Binding-site contacts:
Ligand atom CD2 contacts residue THR22 of chain 1.N at 3.5 Å.
Ligand atom CA contacts residue THR21 of chain 1.N at 3.8 Å.
Ligand atom CB contacts residue THR20 of chain 1.N at 3.7 Å.
Ligand atom O contacts residue THR21 of chain 1.N at 2.9 Å (h-bond).
Ligand atom N contacts residue GLY47 of chain 1.N at 3.0 Å (h-bond).
Ligand atom CA contacts residue THR21 of chain 1.N at 3.6 Å.
Ligand atom C1 contacts residue THR1 of chain 1.N at 2.5 Å.
Ligand atom CD1 contacts residue SER118 of chain 1.H at 3.6 Å.
Ligand atom C contacts residue THR1 of chain 1.N at 1.4 Å.
Ligand atom OE1 contacts residue ARG45 of chain 1.N at 3.4 Å (salt-bridge).
Ligand atom N contacts residue THR1 of chain 1.N at 3.6 Å.
Ligand atom CH3 contacts residue HIS114 of chain 1.H at 3.4 Å.
Ligand atom OE2 contacts residue THR31 of chain 1.N at 3.6 Å.
Ligand atom CA contacts residue THR1 of chain 1.N at 2.4 Å.
Ligand atom CA contacts residue GLY47 of chain 1.N at 3.4 Å.
Ligand atom O contacts residue THR20 of chain 1.N at 3.5 Å.
Ligand atom O contacts residue SER46 of chain 1.N at 3.8 Å.
Ligand atom C3 contacts residue THR1 of chain 1.N at 2.5 Å.
Ligand atom O contacts residue THR1 of chain 1.N at 2.7 Å (h-bond).
Ligand atom O contacts residue GLY47 of chain 1.N at 3.0 Å (h-bond).
Ligand atom CH3 contacts residue ASN116 of chain 1.H at 3.5 Å.
Ligand atom C3 contacts residue ARG19 of chain 1.N at 3.8 Å.
Ligand atom OE2 contacts residue ARG45 of chain 1.N at 3.6 Å (salt-bridge).
Ligand atom CA contacts residue LYS33 of chain 1.N at 3.9 Å.
Ligand atom CG contacts residue THR20 of chain 1.N at 3.8 Å.
Ligand atom C3 contacts residue SER168 of chain 1.N at 3.3 Å.
Ligand atom OE2 contacts residue LYS33 of chain 1.N at 3.4 Å.
Ligand atom O contacts residue THR1 of chain 1.N at 2.3 Å (h-bond).
Ligand atom CB contacts residue LYS33 of chain 1.N at 3.7 Å.
Ligand atom C contacts residue THR21 of chain 1.N at 3.8 Å.
Ligand atom C2 contacts residue THR1 of chain 1.N at 1.5 Å.
Ligand atom O contacts residue SER129 of chain 1.N at 2.8 Å (h-bond).
Ligand atom C contacts residue GLY47 of chain 1.N at 3.6 Å.
Ligand atom O contacts residue ALA49 of chain 1.N at 3.0 Å (h-bond).
Ligand atom CG contacts residue HIS114 of chain 1.H at 3.9 Å.
Ligand atom OE1 contacts residue ALA49 of chain 1.N at 2.8 Å.
Ligand atom O contacts residue SER48 of chain 1.N at 3.7 Å.
Ligand atom C1 contacts residue SER129 of chain 1.N at 3.4 Å.
Ligand atom N contacts residue THR21 of chain 1.N at 2.9 Å (h-bond).
Ligand atom CB contacts residue THR1 of chain 1.N at 2.6 Å.

Sequence of chain 1.H:
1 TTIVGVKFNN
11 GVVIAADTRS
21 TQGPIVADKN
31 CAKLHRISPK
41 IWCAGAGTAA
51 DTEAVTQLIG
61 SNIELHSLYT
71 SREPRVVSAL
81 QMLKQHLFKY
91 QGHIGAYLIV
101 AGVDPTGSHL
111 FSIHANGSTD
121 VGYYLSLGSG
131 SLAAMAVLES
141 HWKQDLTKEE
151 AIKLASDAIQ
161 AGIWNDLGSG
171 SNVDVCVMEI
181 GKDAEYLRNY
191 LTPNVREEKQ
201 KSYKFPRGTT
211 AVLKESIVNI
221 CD

A small-molecule ligand and the protein it binds are described below.
Small molecule (SMILES): CC(=O)N[C@@H](CC(C)C)C(=O)N[C@@H](C)C(=O)N[C@@H](CCC(=O)O)[C@@H](O)[C@H](C)CO

Sequence of chain 1.N:
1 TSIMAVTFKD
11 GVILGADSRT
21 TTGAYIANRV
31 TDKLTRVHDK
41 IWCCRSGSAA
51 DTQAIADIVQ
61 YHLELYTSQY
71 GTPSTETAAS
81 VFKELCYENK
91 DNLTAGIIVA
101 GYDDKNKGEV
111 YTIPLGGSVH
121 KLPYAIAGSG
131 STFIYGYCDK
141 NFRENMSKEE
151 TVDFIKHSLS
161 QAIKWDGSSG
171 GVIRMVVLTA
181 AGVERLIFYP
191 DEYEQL